This small molecule binds to this protein.
Small molecule (SMILES): CCS(=O)(=O)c1ccc(CC(=O)Nc2ccc(-c3ccc(C(O)(C(F)(F)F)C(F)(F)F)cc3F)cc2)cc1

Binding-site contacts:
Ligand atom FBF contacts residue ILE157 of chain 1.C at 3.0 Å.
Ligand atom CAE contacts residue MET125 of chain 1.C at 3.5 Å (hydrophobic).
Ligand atom NAJ contacts residue PHE137 of chain 1.C at 2.8 Å (h-bond).
Ligand atom CAL contacts residue PHE137 of chain 1.C at 3.8 Å (hydrophobic).
Ligand atom CAU contacts residue CYS80 of chain 1.C at 3.5 Å (hydrophobic).
Ligand atom CAI contacts residue PHE137 of chain 1.C at 3.6 Å (hydrophobic).
Ligand atom CAV contacts residue CYS80 of chain 1.C at 3.4 Å (hydrophobic).
Ligand atom CAD contacts residue ALA128 of chain 1.C at 3.6 Å (hydrophobic).
Ligand atom OBI contacts residue GLN46 of chain 1.C at 3.4 Å.
Ligand atom CAA contacts residue LEU47 of chain 1.C at 3.8 Å (hydrophobic).
Ligand atom CAB contacts residue GLN46 of chain 1.C at 3.4 Å.
Ligand atom CAA contacts residue GLN46 of chain 1.C at 3.8 Å.
Ligand atom OBH contacts residue ARG124 of chain 1.C at 3.6 Å.
Ligand atom OBL contacts residue HIS83 of chain 1.C at 3.5 Å.
Ligand atom CAP contacts residue HIS83 of chain 1.C at 3.7 Å.
Ligand atom CAK contacts residue PHE137 of chain 1.C at 3.7 Å (hydrophobic).
Ligand atom CAE contacts residue ALA128 of chain 1.C at 3.9 Å (hydrophobic).
Ligand atom FBG contacts residue HIS239 of chain 1.C at 3.1 Å.
Ligand atom FBE contacts residue LEU156 of chain 1.C at 3.8 Å.
Ligand atom OBA contacts residue LEU151 of chain 1.C at 3.1 Å.
Ligand atom FBD contacts residue TRP77 of chain 1.C at 3.8 Å.
Ligand atom CAB contacts residue LEU47 of chain 1.C at 3.6 Å (hydrophobic).
Ligand atom NAJ contacts residue PHE138 of chain 1.C at 3.8 Å.
Ligand atom CAO contacts residue LEU84 of chain 1.C at 3.8 Å (hydrophobic).
Ligand atom CBK contacts residue MET125 of chain 1.C at 3.8 Å (hydrophobic).
Ligand atom CAH contacts residue PHE137 of chain 1.C at 3.5 Å (hydrophobic).
Ligand atom FBE contacts residue ILE157 of chain 1.C at 3.6 Å.
Ligand atom FBC contacts residue HIS239 of chain 1.C at 3.3 Å.
Ligand atom FBG contacts residue ILE160 of chain 1.C at 3.6 Å.
Ligand atom CBJ contacts residue GLN46 of chain 1.C at 3.2 Å.
Ligand atom CAK contacts residue PHE138 of chain 1.C at 3.5 Å (hydrophobic).
Ligand atom OBH contacts residue ARG127 of chain 1.C at 3.1 Å (salt-bridge).
Ligand atom FBE contacts residue HIS239 of chain 1.C at 3.7 Å.
Ligand atom CAD contacts residue MET125 of chain 1.C at 3.5 Å (hydrophobic).
Ligand atom OBI contacts residue ARG127 of chain 1.C at 3.1 Å (salt-bridge).
Ligand atom OBH contacts residue LEU52 of chain 1.C at 3.5 Å.
Ligand atom FBB contacts residue HIS239 of chain 1.C at 3.5 Å.
Ligand atom CBK contacts residue ARG124 of chain 1.C at 3.5 Å.
Ligand atom CAP contacts residue PHE138 of chain 1.C at 3.5 Å (hydrophobic).
Ligand atom OBI contacts residue LEU47 of chain 1.C at 2.9 Å (h-bond).

Sequence of chain 1.C:
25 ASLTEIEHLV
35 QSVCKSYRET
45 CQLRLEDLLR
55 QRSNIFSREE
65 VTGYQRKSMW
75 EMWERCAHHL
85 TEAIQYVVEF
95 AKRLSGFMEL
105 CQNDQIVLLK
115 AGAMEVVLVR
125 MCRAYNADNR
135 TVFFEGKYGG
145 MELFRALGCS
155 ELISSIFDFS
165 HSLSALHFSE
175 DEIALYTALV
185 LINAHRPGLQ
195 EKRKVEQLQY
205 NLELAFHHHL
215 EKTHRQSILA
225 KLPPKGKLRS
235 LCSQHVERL